The small molecule below binds the protein below.
Small molecule (SMILES): Nc1ccn([C@@H]2O[C@H](CO[P](=O)(O)O[C@H]3[C@@H](O)[C@H](n4cnc5c(N)ncnc54)O[C@@H]3CO[P](=O)(O)O[C@H]3[C@@H](O)[C@H](n4cnc5c(=O)nc(N)[nH]c54)O[C@@H]3CO[P](=O)(O)O[C@H]3[C@@H](O)[C@H](n4cnc5c(N)ncnc54)O[C@@H]3CO[P](=O)(O)O[C@H]3[C@@H](O)[C@H](n4cnc5c(N)ncnc54)O[C@@H]3CO[P](=O)(O)O[C@H]3[C@@H](O)[C@H](n4ccc(=O)[nH]c4=O)O[C@@H]3CO[P](=O)(O)O[C@H]3[C@@H](O)[C@H](n4ccc(N)nc4=O)O[C@@H]3CO[P](=O)(O)O[C@H]3[C@@H](O)[C@H](n4ccc(=O)[nH]c4=O)O[C@@H]3CO[P](=O)(O)O[C@H]3[C@@H](O)[C@H](n4cnc5c(=O)nc(N)[nH]c54)O[C@@H]3CO)[C@@H](O)[C@H]2O)c(=O)n1

Binding-site contacts:
Ligand atom OP2 contacts residue SER51 of chain 22.C at 3.3 Å (h-bond).
Ligand atom N1 contacts residue SER47 of chain 43.C at 2.7 Å (h-bond).
Ligand atom O5' contacts residue LYS89 of chain 22.C at 3.2 Å (salt-bridge).
Ligand atom C8 contacts residue LYS61 of chain 43.C at 3.6 Å.
Ligand atom C2 contacts residue SER47 of chain 43.C at 3.2 Å.
Ligand atom O5' contacts residue ARG49 of chain 22.C at 3.6 Å (salt-bridge).
Ligand atom OP2 contacts residue TYR85 of chain 43.C at 2.6 Å (h-bond).
Ligand atom OP1 contacts residue ARG49 of chain 22.C at 2.6 Å (salt-bridge).
Ligand atom N6 contacts residue THR45 of chain 43.C at 2.8 Å (h-bond).
Ligand atom N6 contacts residue CYS46 of chain 43.C at 3.6 Å (h-bond).
Ligand atom OP1 contacts residue SER51 of chain 22.C at 2.7 Å (h-bond).
Ligand atom O3' contacts residue SER51 of chain 22.C at 3.3 Å (h-bond).
Ligand atom OP2 contacts residue LYS57 of chain 22.C at 3.5 Å (salt-bridge).
Ligand atom OP1 contacts residue ASN55 of chain 22.C at 3.2 Å.
Ligand atom OP1 contacts residue LYS57 of chain 22.C at 2.9 Å.
Ligand atom O3' contacts residue ARG49 of chain 22.C at 3.6 Å (salt-bridge).
Ligand atom OP1 contacts residue SER52 of chain 22.C at 3.1 Å.
Ligand atom P contacts residue ARG49 of chain 22.C at 3.7 Å.
Ligand atom C5 contacts residue THR45 of chain 43.C at 3.4 Å.
Ligand atom OP1 contacts residue LYS89 of chain 22.C at 3.5 Å (salt-bridge).
Ligand atom C6 contacts residue THR45 of chain 43.C at 3.4 Å.
Ligand atom N7 contacts residue LYS61 of chain 43.C at 3.4 Å.
Ligand atom O5' contacts residue LYS57 of chain 22.C at 2.8 Å (salt-bridge).
Ligand atom N9 contacts residue LYS61 of chain 43.C at 3.8 Å.
Ligand atom O4' contacts residue LYS61 of chain 43.C at 3.7 Å.
Ligand atom OP2 contacts residue LYS43 of chain 43.C at 2.7 Å (salt-bridge).
Ligand atom N1 contacts residue THR59 of chain 43.C at 3.4 Å.
Ligand atom N6 contacts residue THR59 of chain 43.C at 2.7 Å (h-bond).
Ligand atom OP2 contacts residue THR91 of chain 22.C at 3.7 Å.
Ligand atom OP1 contacts residue ASN55 of chain 22.C at 3.0 Å (h-bond).
Ligand atom C5' contacts residue LYS57 of chain 22.C at 3.8 Å.
Ligand atom N7 contacts residue THR45 of chain 43.C at 2.7 Å (h-bond).
Ligand atom OP2 contacts residue LYS57 of chain 22.C at 3.0 Å (salt-bridge).
Ligand atom P contacts residue LYS57 of chain 22.C at 3.1 Å.
Ligand atom OP2 contacts residue LYS89 of chain 22.C at 3.5 Å (salt-bridge).
Ligand atom C4' contacts residue ARG49 of chain 22.C at 3.6 Å.
Ligand atom N7 contacts residue TYR85 of chain 43.C at 3.8 Å.
Ligand atom C5' contacts residue ARG49 of chain 22.C at 2.6 Å.
Ligand atom C6 contacts residue THR59 of chain 43.C at 3.5 Å.
Ligand atom P contacts residue SER51 of chain 22.C at 3.3 Å.

Sequence of chain 22.C:
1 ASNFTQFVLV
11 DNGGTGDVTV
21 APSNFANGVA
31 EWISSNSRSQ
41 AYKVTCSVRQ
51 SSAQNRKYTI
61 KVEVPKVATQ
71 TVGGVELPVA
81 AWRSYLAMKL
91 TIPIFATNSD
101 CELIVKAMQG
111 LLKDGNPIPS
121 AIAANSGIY

Sequence of chain 43.C:
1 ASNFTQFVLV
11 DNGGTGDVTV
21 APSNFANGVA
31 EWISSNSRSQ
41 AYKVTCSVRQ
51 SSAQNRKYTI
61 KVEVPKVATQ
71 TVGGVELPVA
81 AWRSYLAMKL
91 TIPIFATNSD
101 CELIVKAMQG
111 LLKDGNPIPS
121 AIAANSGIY